The protein below binds the small molecule below.
Small molecule (SMILES): O=C(CP(=O)(O)O)Nc1cccc(NC(=O)CP(=O)(O)O)c1

Sequence of chain 2.C:
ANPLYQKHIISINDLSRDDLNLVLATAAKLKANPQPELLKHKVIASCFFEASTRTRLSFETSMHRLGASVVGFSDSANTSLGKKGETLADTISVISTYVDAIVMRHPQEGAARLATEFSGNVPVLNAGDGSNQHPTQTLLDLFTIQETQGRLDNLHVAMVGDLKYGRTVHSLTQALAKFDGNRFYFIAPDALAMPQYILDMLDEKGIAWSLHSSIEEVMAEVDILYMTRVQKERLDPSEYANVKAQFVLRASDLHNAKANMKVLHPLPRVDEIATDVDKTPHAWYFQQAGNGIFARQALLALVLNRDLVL

Sequence of chain 1.C:
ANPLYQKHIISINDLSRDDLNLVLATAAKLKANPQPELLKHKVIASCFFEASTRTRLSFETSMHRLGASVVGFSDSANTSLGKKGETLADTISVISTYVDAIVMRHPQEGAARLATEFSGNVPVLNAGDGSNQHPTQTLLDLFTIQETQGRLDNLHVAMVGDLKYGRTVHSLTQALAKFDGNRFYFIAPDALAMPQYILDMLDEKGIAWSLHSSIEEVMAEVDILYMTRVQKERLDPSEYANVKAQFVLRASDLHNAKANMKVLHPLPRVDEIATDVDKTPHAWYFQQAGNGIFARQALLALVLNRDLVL

Binding-site contacts:
Ligand atom NAO contacts residue HIS134 of chain 2.C at 3.8 Å.
Ligand atom CAN contacts residue ARG54 of chain 2.C at 2.9 Å.
Ligand atom OAB contacts residue ARG54 of chain 2.C at 4.0 Å.
Ligand atom CAK contacts residue THR55 of chain 2.C at 3.2 Å.
Ligand atom OAG contacts residue THR53 of chain 2.C at 2.9 Å (h-bond).
Ligand atom OAD contacts residue THR53 of chain 2.C at 3.8 Å.
Ligand atom CAR contacts residue LYS83 of chain 1.C at 3.6 Å.
Ligand atom PAV contacts residue THR55 of chain 2.C at 3.5 Å.
Ligand atom PAV contacts residue THR53 of chain 2.C at 3.9 Å.
Ligand atom CAS contacts residue GLN137 of chain 2.C at 3.8 Å.
Ligand atom OAB contacts residue LYS83 of chain 1.C at 2.7 Å.
Ligand atom OAC contacts residue ARG229 of chain 2.C at 3.4 Å.
Ligand atom CAJ contacts residue HIS134 of chain 2.C at 3.5 Å.
Ligand atom CAK contacts residue ARG54 of chain 2.C at 3.3 Å.
Ligand atom OAH contacts residue ARG105 of chain 2.C at 2.9 Å (salt-bridge).
Ligand atom OAG contacts residue THR55 of chain 2.C at 2.5 Å (h-bond).
Ligand atom CAQ contacts residue THR168 of chain 2.C at 3.3 Å.
Ligand atom NAO contacts residue GLN137 of chain 2.C at 3.8 Å.
Ligand atom OAF contacts residue GLN231 of chain 2.C at 3.5 Å (h-bond).
Ligand atom NAO contacts residue PRO266 of chain 2.C at 3.9 Å.
Ligand atom CAS contacts residue HIS134 of chain 2.C at 3.8 Å.
Ligand atom OAE contacts residue ARG229 of chain 2.C at 2.5 Å (salt-bridge).
Ligand atom CAI contacts residue GLN137 of chain 2.C at 3.6 Å.
Ligand atom OAH contacts residue THR55 of chain 2.C at 2.3 Å (h-bond).
Ligand atom OAH contacts residue SER52 of chain 2.C at 2.5 Å (h-bond).
Ligand atom CAI contacts residue THR55 of chain 2.C at 2.9 Å.
Ligand atom OAD contacts residue ARG105 of chain 2.C at 3.6 Å (salt-bridge).
Ligand atom NAO contacts residue THR168 of chain 2.C at 3.5 Å.
Ligand atom OAA contacts residue THR168 of chain 2.C at 2.5 Å.
Ligand atom CAR contacts residue ARG54 of chain 2.C at 3.3 Å.
Ligand atom PAV contacts residue SER52 of chain 2.C at 2.3 Å.
Ligand atom OAD contacts residue ALA51 of chain 2.C at 3.5 Å (h-bond).
Ligand atom CAJ contacts residue THR55 of chain 2.C at 3.9 Å.
Ligand atom OAG contacts residue SER52 of chain 2.C at 2.2 Å (h-bond).
Ligand atom NAP contacts residue ARG54 of chain 2.C at 3.5 Å (salt-bridge).
Ligand atom PAU contacts residue ARG229 of chain 2.C at 3.7 Å.
Ligand atom CAJ contacts residue GLN137 of chain 2.C at 2.8 Å.
Ligand atom OAD contacts residue SER52 of chain 2.C at 2.5 Å (h-bond).
Ligand atom OAG contacts residue ARG54 of chain 2.C at 2.8 Å (salt-bridge).
Ligand atom CAT contacts residue ARG54 of chain 2.C at 3.6 Å.